A small-molecule ligand and the protein it binds are described below.
Small molecule (SMILES): CC(=O)N[C@@H]1[C@@H](O)[C@H](O)[C@@H](CO)O[C@H]1O

Binding-site contacts:
Ligand atom N2 contacts residue THR206 of chain 1.D at 4.1 Å.
Ligand atom O7 contacts residue ASN204 of chain 1.D at 4.4 Å.
Ligand atom C5 contacts residue ASN204 of chain 1.D at 3.7 Å.
Ligand atom O5 contacts residue ASN204 of chain 1.D at 2.4 Å (h-bond).
Ligand atom C8 contacts residue GLU245 of chain 1.D at 3.6 Å.
Ligand atom C8 contacts residue ARG243 of chain 1.D at 4.3 Å.
Ligand atom N2 contacts residue ASN204 of chain 1.D at 2.7 Å (h-bond).
Ligand atom C2 contacts residue THR206 of chain 1.D at 4.4 Å.
Ligand atom C4 contacts residue ASN204 of chain 1.D at 4.2 Å.
Ligand atom O7 contacts residue ILE247 of chain 1.D at 4.3 Å.
Ligand atom C8 contacts residue ILE247 of chain 1.D at 4.1 Å (hydrophobic).
Ligand atom O5 contacts residue THR206 of chain 1.D at 4.3 Å.
Ligand atom C2 contacts residue ASN204 of chain 1.D at 2.5 Å.
Ligand atom C3 contacts residue THR206 of chain 1.D at 4.1 Å.
Ligand atom C7 contacts residue ASN204 of chain 1.D at 3.6 Å.
Ligand atom C3 contacts residue ASN204 of chain 1.D at 3.8 Å.
Ligand atom C1 contacts residue ASN204 of chain 1.D at 1.4 Å.
Ligand atom C8 contacts residue SER244 of chain 1.D at 3.2 Å.
Ligand atom C8 contacts residue ASN204 of chain 1.D at 3.8 Å.
Ligand atom C1 contacts residue THR206 of chain 1.D at 3.8 Å.

Sequence of chain 1.D:
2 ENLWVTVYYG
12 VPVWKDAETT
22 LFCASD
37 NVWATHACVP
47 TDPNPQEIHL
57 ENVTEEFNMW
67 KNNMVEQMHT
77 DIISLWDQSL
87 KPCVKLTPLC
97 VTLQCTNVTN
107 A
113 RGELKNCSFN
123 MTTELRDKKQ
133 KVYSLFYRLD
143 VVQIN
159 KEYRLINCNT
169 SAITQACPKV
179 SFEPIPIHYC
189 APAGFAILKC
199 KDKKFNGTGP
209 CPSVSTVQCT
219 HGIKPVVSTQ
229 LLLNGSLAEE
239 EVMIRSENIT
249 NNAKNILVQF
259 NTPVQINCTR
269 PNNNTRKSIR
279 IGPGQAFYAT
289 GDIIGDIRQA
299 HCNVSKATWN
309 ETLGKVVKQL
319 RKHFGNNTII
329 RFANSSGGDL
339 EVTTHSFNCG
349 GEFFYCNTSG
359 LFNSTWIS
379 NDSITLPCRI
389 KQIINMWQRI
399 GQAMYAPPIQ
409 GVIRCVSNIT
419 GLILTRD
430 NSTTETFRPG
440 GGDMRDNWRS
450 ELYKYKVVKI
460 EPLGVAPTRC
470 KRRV